Sequence of chain 2.A:
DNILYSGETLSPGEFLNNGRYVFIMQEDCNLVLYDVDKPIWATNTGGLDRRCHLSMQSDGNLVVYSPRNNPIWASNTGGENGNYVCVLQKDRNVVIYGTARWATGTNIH

Sequence of chain 4.A:
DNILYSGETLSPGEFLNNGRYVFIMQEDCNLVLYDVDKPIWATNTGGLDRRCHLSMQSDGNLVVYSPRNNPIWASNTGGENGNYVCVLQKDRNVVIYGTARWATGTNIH

Binding-site contacts:
Ligand atom O3 contacts residue ALA42 of chain 4.A at 4.2 Å.
Ligand atom C2 contacts residue TRP41 of chain 4.A at 4.4 Å (hydrophobic).
Ligand atom O3 contacts residue TRP41 of chain 4.A at 3.2 Å (h-bond).
Ligand atom C6 contacts residue TRP102 of chain 2.A at 4.2 Å (hydrophobic).
Ligand atom O2 contacts residue ASN44 of chain 4.A at 3.8 Å.
Ligand atom O2 contacts residue THR43 of chain 4.A at 3.6 Å.
Ligand atom C1 contacts residue THR43 of chain 4.A at 4.2 Å.
Ligand atom C2 contacts residue ALA42 of chain 4.A at 3.6 Å (hydrophobic).
Ligand atom O1 contacts residue TRP73 of chain 4.A at 4.2 Å.
Ligand atom C3 contacts residue TRP41 of chain 4.A at 3.8 Å (hydrophobic).
Ligand atom O6 contacts residue ASN44 of chain 4.A at 3.0 Å (h-bond).
Ligand atom C6 contacts residue TRP73 of chain 4.A at 3.7 Å (hydrophobic).
Ligand atom C6 contacts residue TRP41 of chain 4.A at 4.5 Å (hydrophobic).
Ligand atom C5 contacts residue TRP41 of chain 4.A at 4.3 Å (hydrophobic).
Ligand atom O6 contacts residue TRP73 of chain 4.A at 4.2 Å.
Ligand atom C1 contacts residue TRP73 of chain 4.A at 3.5 Å (hydrophobic).
Ligand atom O6 contacts residue TRP102 of chain 2.A at 3.1 Å (h-bond).
Ligand atom C2 contacts residue ASN44 of chain 4.A at 3.9 Å.
Ligand atom O2 contacts residue TRP41 of chain 4.A at 3.8 Å.
Ligand atom C5 contacts residue TRP73 of chain 4.A at 3.9 Å (hydrophobic).
Ligand atom C4 contacts residue TRP41 of chain 4.A at 3.3 Å (hydrophobic).
Ligand atom O4 contacts residue TRP41 of chain 4.A at 3.1 Å (h-bond).
Ligand atom C5 contacts residue ASN44 of chain 4.A at 3.7 Å.
Ligand atom C1 contacts residue ALA42 of chain 4.A at 4.4 Å (hydrophobic).
Ligand atom O5 contacts residue TRP41 of chain 4.A at 4.3 Å.
Ligand atom O5 contacts residue ASN44 of chain 4.A at 4.3 Å.
Ligand atom C3 contacts residue ALA42 of chain 4.A at 4.4 Å (hydrophobic).
Ligand atom C1 contacts residue TRP41 of chain 4.A at 4.5 Å (hydrophobic).
Ligand atom C6 contacts residue ASN44 of chain 4.A at 3.6 Å.
Ligand atom O5 contacts residue TRP73 of chain 4.A at 2.7 Å (h-bond).
Ligand atom O2 contacts residue ALA42 of chain 4.A at 2.2 Å (h-bond).

The protein below binds the small molecule below.
Small molecule (SMILES): OC[C@H]1O[C@H](O[C@@H]2[C@H](O)[C@@H](O)O[C@H](CO)[C@H]2O)[C@@H](O)[C@@H](O)[C@@H]1O